The protein below binds the small molecule below.
Small molecule (SMILES): CCCCCCCC(=O)OC[C@H](COP(=O)(O)O[C@@H]1[C@H](O)[C@H](O)[C@@H](OP(=O)(O)O)[C@H](OP(=O)(O)O)[C@H]1O)OC(=O)CCCCCCC

Sequence of chain 1.D:
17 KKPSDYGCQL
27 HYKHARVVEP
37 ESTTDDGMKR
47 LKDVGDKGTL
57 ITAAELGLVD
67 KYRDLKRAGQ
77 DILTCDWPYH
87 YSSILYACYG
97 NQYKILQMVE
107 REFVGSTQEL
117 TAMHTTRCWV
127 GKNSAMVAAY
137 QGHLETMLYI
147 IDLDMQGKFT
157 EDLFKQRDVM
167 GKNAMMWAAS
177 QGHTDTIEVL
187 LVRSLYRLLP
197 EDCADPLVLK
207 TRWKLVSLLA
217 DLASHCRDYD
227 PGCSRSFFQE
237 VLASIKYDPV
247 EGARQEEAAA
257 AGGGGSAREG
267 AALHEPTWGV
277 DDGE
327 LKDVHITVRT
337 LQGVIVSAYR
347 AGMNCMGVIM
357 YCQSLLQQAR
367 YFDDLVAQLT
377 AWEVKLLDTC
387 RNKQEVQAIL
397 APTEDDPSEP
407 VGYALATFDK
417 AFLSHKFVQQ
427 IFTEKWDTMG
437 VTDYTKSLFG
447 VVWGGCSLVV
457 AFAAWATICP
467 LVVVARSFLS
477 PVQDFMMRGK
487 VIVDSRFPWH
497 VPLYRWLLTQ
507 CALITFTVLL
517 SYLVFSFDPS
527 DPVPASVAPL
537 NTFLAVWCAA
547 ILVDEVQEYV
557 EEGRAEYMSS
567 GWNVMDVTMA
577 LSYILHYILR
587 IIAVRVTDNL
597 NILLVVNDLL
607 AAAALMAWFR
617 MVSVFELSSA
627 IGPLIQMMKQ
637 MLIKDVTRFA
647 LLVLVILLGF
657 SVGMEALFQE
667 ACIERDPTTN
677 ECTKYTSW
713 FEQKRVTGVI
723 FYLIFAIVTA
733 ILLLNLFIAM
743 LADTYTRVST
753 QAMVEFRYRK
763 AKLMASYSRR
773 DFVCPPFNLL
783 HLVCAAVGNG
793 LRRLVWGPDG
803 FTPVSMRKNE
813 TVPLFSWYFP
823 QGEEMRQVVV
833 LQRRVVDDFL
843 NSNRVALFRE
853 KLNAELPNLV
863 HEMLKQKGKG

Binding-site contacts:
Ligand atom O11 contacts residue THR438 of chain 1.D at 3.9 Å.
Ligand atom O1 contacts residue SER625 of chain 1.D at 3.8 Å.
Ligand atom C3 contacts residue THR438 of chain 1.D at 4.1 Å.
Ligand atom C6B contacts residue LEU454 of chain 1.D at 3.7 Å (hydrophobic).
Ligand atom O12 contacts residue SER624 of chain 1.D at 4.1 Å.
Ligand atom C5B contacts residue THR441 of chain 1.D at 3.7 Å.
Ligand atom O6 contacts residue LYS442 of chain 1.D at 3.9 Å.
Ligand atom O1A contacts residue PHE621 of chain 1.D at 3.8 Å.
Ligand atom O2 contacts residue LEU623 of chain 1.D at 3.5 Å (h-bond).
Ligand atom C2 contacts residue THR438 of chain 1.D at 3.8 Å.
Ligand atom C1 contacts residue LYS442 of chain 1.D at 3.4 Å.
Ligand atom C2 contacts residue LYS442 of chain 1.D at 3.6 Å.
Ligand atom C6 contacts residue LYS442 of chain 1.D at 4.0 Å.
Ligand atom C2A contacts residue VAL620 of chain 1.D at 3.8 Å (hydrophobic).
Ligand atom C5B contacts residue VAL437 of chain 1.D at 3.8 Å (hydrophobic).
Ligand atom C7A contacts residue LEU503 of chain 1.D at 4.1 Å (hydrophobic).
Ligand atom O11 contacts residue THR441 of chain 1.D at 3.0 Å (h-bond).
Ligand atom O1B contacts residue LEU623 of chain 1.D at 3.3 Å.
Ligand atom O6 contacts residue SER625 of chain 1.D at 3.8 Å.
Ligand atom C8B contacts residue GLY451 of chain 1.D at 3.9 Å.
Ligand atom O12 contacts residue LEU623 of chain 1.D at 3.7 Å.
Ligand atom C3B contacts residue THR441 of chain 1.D at 4.1 Å.
Ligand atom C7A contacts residue CYS507 of chain 1.D at 3.8 Å (hydrophobic).
Ligand atom C5 contacts residue LYS442 of chain 1.D at 3.7 Å.
Ligand atom C3 contacts residue LYS442 of chain 1.D at 3.4 Å.
Ligand atom C1A contacts residue PHE621 of chain 1.D at 4.1 Å (hydrophobic).
Ligand atom O12 contacts residue THR438 of chain 1.D at 3.9 Å.
Ligand atom C8A contacts residue CYS507 of chain 1.D at 4.1 Å (hydrophobic).
Ligand atom O53 contacts residue LYS442 of chain 1.D at 3.3 Å.
Ligand atom C8B contacts residue GLY450 of chain 1.D at 4.2 Å.
Ligand atom O11 contacts residue LYS442 of chain 1.D at 3.8 Å.
Ligand atom O2C contacts residue SER624 of chain 1.D at 3.6 Å.
Ligand atom O13 contacts residue SER624 of chain 1.D at 3.6 Å.
Ligand atom P4 contacts residue ARG366 of chain 1.C at 3.8 Å.
Ligand atom O3 contacts residue THR438 of chain 1.D at 3.7 Å.
Ligand atom O43 contacts residue ARG366 of chain 1.C at 2.5 Å (salt-bridge).
Ligand atom O1 contacts residue SER624 of chain 1.D at 3.9 Å.
Ligand atom C6 contacts residue SER625 of chain 1.D at 3.8 Å.
Ligand atom P1 contacts residue SER624 of chain 1.D at 4.1 Å.
Ligand atom C2A contacts residue PHE621 of chain 1.D at 3.9 Å (hydrophobic).

Sequence of chain 1.C:
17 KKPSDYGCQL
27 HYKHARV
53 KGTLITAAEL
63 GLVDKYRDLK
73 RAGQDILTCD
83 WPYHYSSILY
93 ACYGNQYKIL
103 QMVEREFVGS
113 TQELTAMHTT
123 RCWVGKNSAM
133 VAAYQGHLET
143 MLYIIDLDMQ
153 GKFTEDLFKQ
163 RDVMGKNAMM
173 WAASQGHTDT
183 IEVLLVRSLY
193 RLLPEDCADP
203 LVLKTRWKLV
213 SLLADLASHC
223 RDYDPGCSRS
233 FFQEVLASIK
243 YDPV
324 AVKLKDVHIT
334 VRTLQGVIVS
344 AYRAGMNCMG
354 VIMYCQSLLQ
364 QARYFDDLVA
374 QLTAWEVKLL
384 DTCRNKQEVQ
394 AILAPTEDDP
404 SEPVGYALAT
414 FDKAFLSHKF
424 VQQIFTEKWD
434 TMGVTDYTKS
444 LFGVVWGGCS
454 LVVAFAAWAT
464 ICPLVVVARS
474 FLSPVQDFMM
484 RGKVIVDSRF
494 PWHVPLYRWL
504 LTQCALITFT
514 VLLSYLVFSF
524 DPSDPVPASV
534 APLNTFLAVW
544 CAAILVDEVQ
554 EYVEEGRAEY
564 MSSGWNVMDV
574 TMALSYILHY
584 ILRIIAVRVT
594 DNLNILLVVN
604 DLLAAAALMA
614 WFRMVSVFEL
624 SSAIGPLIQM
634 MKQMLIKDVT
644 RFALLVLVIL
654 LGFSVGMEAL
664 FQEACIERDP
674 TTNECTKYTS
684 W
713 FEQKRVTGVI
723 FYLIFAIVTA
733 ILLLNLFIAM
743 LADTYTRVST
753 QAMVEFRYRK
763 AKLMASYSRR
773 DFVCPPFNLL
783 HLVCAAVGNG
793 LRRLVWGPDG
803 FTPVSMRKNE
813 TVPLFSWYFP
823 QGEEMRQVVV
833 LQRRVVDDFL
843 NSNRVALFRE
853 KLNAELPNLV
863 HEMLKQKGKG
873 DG